A small-molecule ligand and the protein it binds are described below.
Small molecule (SMILES): Nc1ncccc1OCc1ccccc1

Sequence of chain 6.A:
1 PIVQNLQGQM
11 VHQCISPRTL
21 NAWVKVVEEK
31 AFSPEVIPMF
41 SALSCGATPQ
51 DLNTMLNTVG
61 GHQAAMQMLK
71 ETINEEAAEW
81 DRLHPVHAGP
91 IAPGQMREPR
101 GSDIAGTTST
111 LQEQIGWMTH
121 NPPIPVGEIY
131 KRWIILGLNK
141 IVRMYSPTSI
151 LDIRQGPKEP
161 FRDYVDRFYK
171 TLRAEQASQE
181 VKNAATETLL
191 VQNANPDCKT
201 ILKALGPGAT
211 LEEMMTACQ

Binding-site contacts:
Ligand atom C5 contacts residue LEU69 of chain 2.A at 4.0 Å (hydrophobic).
Ligand atom C14 contacts residue LYS70 of chain 2.A at 3.5 Å.
Ligand atom C13 contacts residue ASN74 of chain 2.A at 4.3 Å.
Ligand atom N1 contacts residue LYS70 of chain 2.A at 4.2 Å.
Ligand atom C9 contacts residue ASN53 of chain 2.A at 3.3 Å.
Ligand atom C4 contacts residue LEU69 of chain 2.A at 3.7 Å (hydrophobic).
Ligand atom C5 contacts residue LEU56 of chain 2.A at 3.7 Å (hydrophobic).
Ligand atom C6 contacts residue LYS70 of chain 2.A at 3.9 Å.
Ligand atom C11 contacts residue LYS70 of chain 2.A at 4.0 Å.
Ligand atom C15 contacts residue LYS70 of chain 2.A at 3.4 Å.
Ligand atom C12 contacts residue LYS70 of chain 2.A at 3.8 Å.
Ligand atom C10 contacts residue LYS70 of chain 2.A at 3.9 Å.
Ligand atom C12 contacts residue ASN74 of chain 2.A at 4.0 Å.
Ligand atom C7 contacts residue LEU56 of chain 2.A at 4.0 Å (hydrophobic).
Ligand atom C7 contacts residue LYS70 of chain 2.A at 4.0 Å.
Ligand atom C6 contacts residue TYR130 of chain 2.A at 4.2 Å (hydrophobic).
Ligand atom O8 contacts residue ASN57 of chain 2.A at 3.2 Å (h-bond).
Ligand atom C2 contacts residue LYS70 of chain 2.A at 3.9 Å.
Ligand atom C6 contacts residue ILE73 of chain 2.A at 4.0 Å (hydrophobic).
Ligand atom N3 contacts residue LEU56 of chain 2.A at 4.2 Å.
Ligand atom C11 contacts residue TYR130 of chain 2.A at 4.2 Å (hydrophobic).
Ligand atom C4 contacts residue LEU56 of chain 2.A at 4.1 Å (hydrophobic).
Ligand atom C6 contacts residue LEU56 of chain 2.A at 3.8 Å (hydrophobic).
Ligand atom C2 contacts residue ASN57 of chain 2.A at 3.5 Å.
Ligand atom C5 contacts residue LYS70 of chain 2.A at 3.5 Å.
Ligand atom O8 contacts residue ASN53 of chain 2.A at 3.7 Å.
Ligand atom C5 contacts residue MET66 of chain 2.A at 4.2 Å (hydrophobic).
Ligand atom N1 contacts residue ASN57 of chain 2.A at 3.0 Å (h-bond).
Ligand atom C9 contacts residue TYR130 of chain 2.A at 4.0 Å (hydrophobic).
Ligand atom C2 contacts residue LEU56 of chain 2.A at 3.9 Å (hydrophobic).
Ligand atom C14 contacts residue GLN179 of chain 6.A at 3.9 Å.
Ligand atom C4 contacts residue MET66 of chain 2.A at 3.3 Å (hydrophobic).
Ligand atom N1 contacts residue LEU56 of chain 2.A at 3.8 Å.
Ligand atom N1 contacts residue MET66 of chain 2.A at 4.2 Å.
Ligand atom N3 contacts residue MET66 of chain 2.A at 3.6 Å.
Ligand atom N3 contacts residue LYS70 of chain 2.A at 4.0 Å.
Ligand atom C5 contacts residue ILE73 of chain 2.A at 3.6 Å (hydrophobic).
Ligand atom C13 contacts residue LYS70 of chain 2.A at 3.7 Å.
Ligand atom C7 contacts residue ASN57 of chain 2.A at 3.6 Å.
Ligand atom C4 contacts residue LYS70 of chain 2.A at 3.6 Å.

Sequence of chain 2.A:
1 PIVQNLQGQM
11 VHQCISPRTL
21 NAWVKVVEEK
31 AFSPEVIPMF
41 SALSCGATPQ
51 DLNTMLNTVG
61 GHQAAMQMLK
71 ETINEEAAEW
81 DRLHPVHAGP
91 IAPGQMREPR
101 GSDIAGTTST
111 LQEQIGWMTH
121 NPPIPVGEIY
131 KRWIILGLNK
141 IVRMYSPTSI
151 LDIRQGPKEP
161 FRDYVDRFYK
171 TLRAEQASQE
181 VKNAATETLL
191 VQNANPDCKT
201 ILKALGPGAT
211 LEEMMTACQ